Sequence of chain 1.C:
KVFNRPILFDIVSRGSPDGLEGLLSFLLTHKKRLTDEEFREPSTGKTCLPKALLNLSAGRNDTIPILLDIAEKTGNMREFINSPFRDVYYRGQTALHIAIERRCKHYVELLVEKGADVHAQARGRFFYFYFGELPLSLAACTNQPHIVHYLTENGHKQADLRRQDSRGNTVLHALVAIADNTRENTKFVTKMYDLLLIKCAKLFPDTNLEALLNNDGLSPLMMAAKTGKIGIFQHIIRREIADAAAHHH

A small-molecule ligand and the protein it binds are described below.
Small molecule (SMILES): O=P(O)(O)O[C@@H]1[C@H](O)[C@H](O)[C@@H](OP(=O)(O)O)[C@H](OP(=O)(O)O)[C@H]1O

Binding-site contacts:
Ligand atom O11 contacts residue ASN151 of chain 1.C at 3.1 Å (h-bond).
Ligand atom O13 contacts residue LYS199 of chain 1.C at 2.8 Å (salt-bridge).
Ligand atom O42 contacts residue ARG104 of chain 1.C at 2.5 Å (salt-bridge).
Ligand atom P1 contacts residue LYS199 of chain 1.C at 4.0 Å.
Ligand atom O51 contacts residue ARG104 of chain 1.C at 4.2 Å.
Ligand atom O53 contacts residue PRO153 of chain 1.C at 3.1 Å.
Ligand atom P5 contacts residue PRO153 of chain 1.C at 4.2 Å.
Ligand atom O51 contacts residue HIS154 of chain 1.C at 4.5 Å.
Ligand atom O53 contacts residue GLN152 of chain 1.C at 3.9 Å.
Ligand atom O4 contacts residue ASN151 of chain 1.C at 4.2 Å.
Ligand atom O41 contacts residue ARG104 of chain 1.C at 3.8 Å.
Ligand atom O51 contacts residue ASN151 of chain 1.C at 4.4 Å.
Ligand atom O12 contacts residue LYS199 of chain 1.C at 4.2 Å.
Ligand atom C3 contacts residue ARG104 of chain 1.C at 3.5 Å.
Ligand atom O6 contacts residue PRO153 of chain 1.C at 3.4 Å.
Ligand atom C3 contacts residue ASN151 of chain 1.C at 3.5 Å.
Ligand atom C4 contacts residue ASN151 of chain 1.C at 4.1 Å.
Ligand atom O53 contacts residue HIS154 of chain 1.C at 3.1 Å (h-bond).
Ligand atom C5 contacts residue PRO153 of chain 1.C at 4.2 Å (hydrophobic).
Ligand atom O12 contacts residue ASN151 of chain 1.C at 2.9 Å (h-bond).
Ligand atom C4 contacts residue ARG104 of chain 1.C at 3.6 Å.
Ligand atom P5 contacts residue LYS106 of chain 1.C at 4.4 Å.
Ligand atom O11 contacts residue LYS199 of chain 1.C at 4.1 Å.
Ligand atom C1 contacts residue PRO153 of chain 1.C at 4.3 Å (hydrophobic).
Ligand atom C2 contacts residue ASN151 of chain 1.C at 3.8 Å.
Ligand atom C1 contacts residue ASN151 of chain 1.C at 4.1 Å.
Ligand atom O52 contacts residue HIS154 of chain 1.C at 3.4 Å.
Ligand atom O51 contacts residue PRO153 of chain 1.C at 4.3 Å.
Ligand atom P1 contacts residue ASN151 of chain 1.C at 3.9 Å.
Ligand atom O52 contacts residue LYS106 of chain 1.C at 3.0 Å (salt-bridge).
Ligand atom O4 contacts residue ARG104 of chain 1.C at 2.7 Å (salt-bridge).
Ligand atom P4 contacts residue ARG104 of chain 1.C at 3.5 Å.
Ligand atom C6 contacts residue PRO153 of chain 1.C at 4.2 Å (hydrophobic).
Ligand atom O3 contacts residue ARG104 of chain 1.C at 3.5 Å (salt-bridge).
Ligand atom C5 contacts residue ARG104 of chain 1.C at 4.3 Å.
Ligand atom C5 contacts residue ASN151 of chain 1.C at 3.9 Å.
Ligand atom O51 contacts residue GLN152 of chain 1.C at 3.5 Å.
Ligand atom O12 contacts residue PRO153 of chain 1.C at 3.5 Å.
Ligand atom P5 contacts residue HIS154 of chain 1.C at 4.0 Å.
Ligand atom O3 contacts residue ASN151 of chain 1.C at 4.2 Å.